Sequence of chain 1.H:
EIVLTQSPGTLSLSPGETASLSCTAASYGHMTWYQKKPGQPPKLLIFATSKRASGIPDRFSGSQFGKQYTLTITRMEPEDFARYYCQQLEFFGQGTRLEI

Binding-site contacts:
Ligand atom N2 contacts residue ASN245 of chain 1.E at 2.8 Å (h-bond).
Ligand atom C8 contacts residue GLN64 of chain 1.H at 4.0 Å.
Ligand atom O7 contacts residue GLU244 of chain 1.E at 4.1 Å.
Ligand atom C4 contacts residue ASN245 of chain 1.E at 4.3 Å.
Ligand atom C5 contacts residue ASN245 of chain 1.E at 3.7 Å.
Ligand atom C8 contacts residue ILE246 of chain 1.E at 4.0 Å (hydrophobic).
Ligand atom O6 contacts residue PHE65 of chain 1.H at 4.2 Å.
Ligand atom O6 contacts residue HIS30 of chain 1.H at 3.2 Å (h-bond).
Ligand atom O7 contacts residue TYR28 of chain 1.H at 2.6 Å (h-bond).
Ligand atom C5 contacts residue GLN64 of chain 1.H at 3.8 Å.
Ligand atom O7 contacts residue ASN245 of chain 1.E at 3.7 Å.
Ligand atom C7 contacts residue ASN245 of chain 1.E at 3.4 Å.
Ligand atom C4 contacts residue PHE65 of chain 1.H at 4.2 Å (hydrophobic).
Ligand atom C6 contacts residue GLN64 of chain 1.H at 3.1 Å.
Ligand atom O6 contacts residue GLY66 of chain 1.H at 3.4 Å (h-bond).
Ligand atom C7 contacts residue GLY29 of chain 1.H at 4.1 Å.
Ligand atom C8 contacts residue TYR28 of chain 1.H at 4.0 Å (hydrophobic).
Ligand atom N2 contacts residue TYR28 of chain 1.H at 4.0 Å.
Ligand atom C3 contacts residue ASN245 of chain 1.E at 3.8 Å.
Ligand atom C5 contacts residue PHE65 of chain 1.H at 4.2 Å (hydrophobic).
Ligand atom C6 contacts residue TYR28 of chain 1.H at 4.1 Å (hydrophobic).
Ligand atom O7 contacts residue GLY29 of chain 1.H at 3.8 Å.
Ligand atom O4 contacts residue TYR28 of chain 1.H at 3.4 Å (h-bond).
Ligand atom C4 contacts residue TYR28 of chain 1.H at 4.2 Å (hydrophobic).
Ligand atom O7 contacts residue GLN64 of chain 1.H at 4.3 Å.
Ligand atom O5 contacts residue ASN245 of chain 1.E at 2.5 Å (h-bond).
Ligand atom O4 contacts residue PHE65 of chain 1.H at 3.8 Å.
Ligand atom C7 contacts residue GLN64 of chain 1.H at 4.2 Å.
Ligand atom C1 contacts residue ASN245 of chain 1.E at 1.5 Å.
Ligand atom C8 contacts residue GLY29 of chain 1.H at 3.6 Å.
Ligand atom C8 contacts residue ASN245 of chain 1.E at 4.1 Å.
Ligand atom C3 contacts residue PHE65 of chain 1.H at 3.9 Å (hydrophobic).
Ligand atom C6 contacts residue HIS30 of chain 1.H at 3.5 Å.
Ligand atom C7 contacts residue TYR28 of chain 1.H at 3.3 Å (hydrophobic).
Ligand atom C5 contacts residue TYR28 of chain 1.H at 3.9 Å (hydrophobic).
Ligand atom C6 contacts residue GLY66 of chain 1.H at 3.8 Å.
Ligand atom O6 contacts residue GLY107 of chain 1.G at 4.3 Å.
Ligand atom C2 contacts residue TYR28 of chain 1.H at 4.1 Å (hydrophobic).
Ligand atom C8 contacts residue HIS30 of chain 1.H at 3.4 Å.
Ligand atom C2 contacts residue ASN245 of chain 1.E at 2.5 Å.

The protein below binds the small molecule below.
Small molecule (SMILES): CC(=O)N[C@H]1[C@H](O[C@H]2[C@H](O)[C@@H](NC(C)=O)CO[C@@H]2CO)O[C@H](CO)[C@@H](O[C@@H]2O[C@H](CO[C@H]3O[C@H](CO)[C@@H](O)[C@H](O)[C@@H]3O)[C@@H](O)[C@H](O)[C@@H]2O)[C@@H]1O

Sequence of chain 1.E:
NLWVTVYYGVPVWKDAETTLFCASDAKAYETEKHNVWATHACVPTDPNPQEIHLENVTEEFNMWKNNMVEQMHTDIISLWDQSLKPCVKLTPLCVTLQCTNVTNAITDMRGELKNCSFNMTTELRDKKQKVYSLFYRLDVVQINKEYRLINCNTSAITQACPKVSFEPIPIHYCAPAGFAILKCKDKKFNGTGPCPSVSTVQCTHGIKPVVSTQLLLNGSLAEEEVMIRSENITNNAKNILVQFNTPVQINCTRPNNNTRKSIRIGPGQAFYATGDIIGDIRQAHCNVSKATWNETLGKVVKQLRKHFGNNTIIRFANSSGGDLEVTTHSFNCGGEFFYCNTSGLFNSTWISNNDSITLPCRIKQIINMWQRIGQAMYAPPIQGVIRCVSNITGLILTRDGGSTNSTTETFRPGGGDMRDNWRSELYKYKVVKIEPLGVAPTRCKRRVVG

Sequence of chain 1.G:
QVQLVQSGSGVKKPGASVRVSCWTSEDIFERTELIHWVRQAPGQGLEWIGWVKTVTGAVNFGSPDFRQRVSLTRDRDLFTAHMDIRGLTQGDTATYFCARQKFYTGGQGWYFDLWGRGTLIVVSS